A protein and the small-molecule ligand that binds it are described below.
Small molecule (SMILES): CC(=O)N[C@H]1[C@H](O[C@H]2[C@H](O)[C@@H](NC(C)=O)CO[C@@H]2CO)O[C@H](CO)[C@@H](O[C@@H]2O[C@H](CO)[C@@H](O)[C@H](O)[C@@H]2O)[C@@H]1O

Sequence of chain 1.D:
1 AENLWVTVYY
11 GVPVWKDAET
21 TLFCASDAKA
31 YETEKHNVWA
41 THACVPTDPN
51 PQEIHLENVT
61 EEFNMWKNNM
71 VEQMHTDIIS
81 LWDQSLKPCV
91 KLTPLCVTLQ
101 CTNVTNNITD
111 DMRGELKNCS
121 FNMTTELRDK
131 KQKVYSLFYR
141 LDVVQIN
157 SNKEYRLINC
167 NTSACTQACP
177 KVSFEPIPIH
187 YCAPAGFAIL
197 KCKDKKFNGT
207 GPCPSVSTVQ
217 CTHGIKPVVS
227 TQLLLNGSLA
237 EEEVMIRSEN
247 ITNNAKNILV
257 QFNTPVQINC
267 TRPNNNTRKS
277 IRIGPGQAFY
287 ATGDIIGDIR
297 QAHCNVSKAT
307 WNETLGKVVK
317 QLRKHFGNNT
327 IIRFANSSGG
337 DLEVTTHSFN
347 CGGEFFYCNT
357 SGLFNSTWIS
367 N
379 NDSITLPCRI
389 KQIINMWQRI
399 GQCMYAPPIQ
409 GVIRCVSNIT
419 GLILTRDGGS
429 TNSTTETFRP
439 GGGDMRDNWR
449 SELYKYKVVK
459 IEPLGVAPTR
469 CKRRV

Binding-site contacts:
Ligand atom C8 contacts residue ASN361 of chain 1.D at 4.5 Å.
Ligand atom O7 contacts residue ASN361 of chain 1.D at 3.8 Å.
Ligand atom C7 contacts residue ASN361 of chain 1.D at 3.5 Å.
Ligand atom O7 contacts residue GLY358 of chain 1.D at 4.3 Å.
Ligand atom C3 contacts residue ASN361 of chain 1.D at 3.7 Å.
Ligand atom C8 contacts residue GLY358 of chain 1.D at 3.7 Å.
Ligand atom C1 contacts residue ASN361 of chain 1.D at 1.4 Å.
Ligand atom N2 contacts residue ASN361 of chain 1.D at 2.8 Å (h-bond).
Ligand atom O6 contacts residue ASN361 of chain 1.D at 4.4 Å.
Ligand atom C8 contacts residue SER357 of chain 1.D at 3.6 Å.
Ligand atom C7 contacts residue SER357 of chain 1.D at 4.3 Å.
Ligand atom O5 contacts residue ASN361 of chain 1.D at 2.4 Å (h-bond).
Ligand atom C7 contacts residue GLY358 of chain 1.D at 4.3 Å.
Ligand atom C2 contacts residue ASN361 of chain 1.D at 2.4 Å.
Ligand atom C4 contacts residue ASN361 of chain 1.D at 4.2 Å.
Ligand atom C5 contacts residue ASN361 of chain 1.D at 3.6 Å.